A small-molecule ligand and the protein it binds are described below.
Small molecule (SMILES): N[C@@H](CCC(=O)O)C(=O)O

Sequence of chain 1.A:
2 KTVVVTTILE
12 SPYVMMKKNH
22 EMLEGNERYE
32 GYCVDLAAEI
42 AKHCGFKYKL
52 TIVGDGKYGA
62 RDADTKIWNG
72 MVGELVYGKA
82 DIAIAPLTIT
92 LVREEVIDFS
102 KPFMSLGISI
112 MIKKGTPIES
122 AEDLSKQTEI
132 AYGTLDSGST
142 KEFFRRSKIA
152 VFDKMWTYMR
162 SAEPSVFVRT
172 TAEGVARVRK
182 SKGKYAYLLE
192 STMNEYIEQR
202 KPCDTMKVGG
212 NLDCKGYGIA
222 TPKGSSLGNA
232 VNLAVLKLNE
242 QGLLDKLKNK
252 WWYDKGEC

Binding-site contacts:
Ligand atom CD contacts residue LEU136 of chain 1.A at 4.0 Å (hydrophobic).
Ligand atom OXT contacts residue TYR59 of chain 1.A at 3.4 Å.
Ligand atom OE2 contacts residue LEU136 of chain 1.A at 4.2 Å.
Ligand atom CB contacts residue LEU136 of chain 1.A at 3.9 Å (hydrophobic).
Ligand atom CA contacts residue SER140 of chain 1.A at 3.3 Å.
Ligand atom CA contacts residue THR89 of chain 1.A at 3.3 Å.
Ligand atom O contacts residue TYR59 of chain 1.A at 3.4 Å.
Ligand atom OXT contacts residue PRO87 of chain 1.A at 3.7 Å.
Ligand atom CD contacts residue THR141 of chain 1.A at 3.3 Å.
Ligand atom CB contacts residue TYR59 of chain 1.A at 3.4 Å (hydrophobic).
Ligand atom C contacts residue GLY139 of chain 1.A at 4.3 Å.
Ligand atom CA contacts residue PRO87 of chain 1.A at 4.2 Å (hydrophobic).
Ligand atom CG contacts residue GLU191 of chain 1.A at 3.4 Å.
Ligand atom N contacts residue TYR218 of chain 1.A at 3.5 Å.
Ligand atom OXT contacts residue THR89 of chain 1.A at 2.8 Å (h-bond).
Ligand atom CB contacts residue GLU191 of chain 1.A at 3.9 Å.
Ligand atom OXT contacts residue SER140 of chain 1.A at 4.2 Å.
Ligand atom OXT contacts residue ARG94 of chain 1.A at 2.9 Å (salt-bridge).
Ligand atom C contacts residue THR89 of chain 1.A at 3.6 Å.
Ligand atom C contacts residue SER140 of chain 1.A at 3.5 Å.
Ligand atom O contacts residue GLY139 of chain 1.A at 3.2 Å.
Ligand atom N contacts residue THR89 of chain 1.A at 2.8 Å (h-bond).
Ligand atom CG contacts residue LEU136 of chain 1.A at 3.6 Å (hydrophobic).
Ligand atom O contacts residue SER140 of chain 1.A at 2.8 Å (h-bond).
Ligand atom OE1 contacts residue GLU191 of chain 1.A at 3.6 Å.
Ligand atom N contacts residue TYR59 of chain 1.A at 4.0 Å.
Ligand atom CD contacts residue GLU191 of chain 1.A at 3.8 Å.
Ligand atom CA contacts residue TYR59 of chain 1.A at 3.9 Å (hydrophobic).
Ligand atom C contacts residue ARG94 of chain 1.A at 3.5 Å.
Ligand atom N contacts residue PRO87 of chain 1.A at 3.0 Å (h-bond).
Ligand atom CA contacts residue GLU191 of chain 1.A at 3.5 Å.
Ligand atom OE2 contacts residue GLY139 of chain 1.A at 3.5 Å.
Ligand atom OXT contacts residue LEU88 of chain 1.A at 3.5 Å.
Ligand atom OE2 contacts residue SER140 of chain 1.A at 3.2 Å (h-bond).
Ligand atom N contacts residue SER140 of chain 1.A at 4.0 Å.
Ligand atom O contacts residue ARG94 of chain 1.A at 2.7 Å (salt-bridge).
Ligand atom N contacts residue GLU191 of chain 1.A at 2.6 Å (salt-bridge).
Ligand atom OE2 contacts residue THR141 of chain 1.A at 3.1 Å (h-bond).
Ligand atom OE1 contacts residue THR141 of chain 1.A at 2.6 Å (h-bond).
Ligand atom C contacts residue TYR59 of chain 1.A at 3.5 Å (hydrophobic).